Sequence of chain 1.E:
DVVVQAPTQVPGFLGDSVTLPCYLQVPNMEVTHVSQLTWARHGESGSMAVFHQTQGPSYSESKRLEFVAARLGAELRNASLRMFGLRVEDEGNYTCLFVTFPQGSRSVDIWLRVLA

The protein below binds the small molecule below.
Small molecule (SMILES): CC(=O)N[C@H]1[C@H](O[C@H]2[C@H](O)[C@@H](NC(C)=O)CO[C@@H]2CO[C@@H]2O[C@@H](C)[C@@H](O)[C@@H](O)[C@@H]2O)O[C@H](CO)[C@@H](O[C@@H]2O[C@H](CO)[C@@H](O)[C@H](O[C@H]3O[C@H](CO)[C@@H](O)[C@H](O)[C@@H]3O)[C@@H]2O)[C@@H]1O

Binding-site contacts:
Ligand atom C2 contacts residue ASN93 of chain 1.E at 1.8 Å.
Ligand atom C8 contacts residue TRP111 of chain 1.E at 3.3 Å (hydrophobic).
Ligand atom N2 contacts residue TRP111 of chain 1.E at 3.5 Å.
Ligand atom O4 contacts residue TRP111 of chain 1.E at 3.4 Å.
Ligand atom C3 contacts residue ASN93 of chain 1.E at 3.1 Å.
Ligand atom O7 contacts residue ASN93 of chain 1.E at 3.9 Å.
Ligand atom N2 contacts residue ASN93 of chain 1.E at 2.5 Å (h-bond).
Ligand atom C2 contacts residue TRP111 of chain 1.E at 4.1 Å (hydrophobic).
Ligand atom C7 contacts residue TRP111 of chain 1.E at 3.8 Å (hydrophobic).
Ligand atom C6 contacts residue ASN93 of chain 1.E at 3.1 Å.
Ligand atom O3 contacts residue ASN93 of chain 1.E at 4.0 Å.
Ligand atom C7 contacts residue ASN93 of chain 1.E at 3.5 Å.
Ligand atom C8 contacts residue GLY92 of chain 1.E at 3.6 Å.
Ligand atom O5 contacts residue ASN93 of chain 1.E at 2.3 Å (h-bond).
Ligand atom N2 contacts residue GLY92 of chain 1.E at 4.2 Å.
Ligand atom C6 contacts residue HIS42 of chain 1.E at 4.3 Å.
Ligand atom O7 contacts residue TRP111 of chain 1.E at 3.6 Å.
Ligand atom C7 contacts residue GLY92 of chain 1.E at 4.2 Å.
Ligand atom C1 contacts residue TRP111 of chain 1.E at 3.9 Å (hydrophobic).
Ligand atom C3 contacts residue TRP111 of chain 1.E at 3.7 Å (hydrophobic).
Ligand atom C5 contacts residue ASN93 of chain 1.E at 3.5 Å.
Ligand atom C1 contacts residue ASN93 of chain 1.E at 1.4 Å.
Ligand atom C5 contacts residue ASN93 of chain 1.E at 4.0 Å.
Ligand atom C5 contacts residue TRP111 of chain 1.E at 3.7 Å (hydrophobic).
Ligand atom O3 contacts residue TRP111 of chain 1.E at 4.3 Å.
Ligand atom C4 contacts residue ASN93 of chain 1.E at 3.6 Å.
Ligand atom O5 contacts residue TRP111 of chain 1.E at 4.3 Å.
Ligand atom O5 contacts residue ASN93 of chain 1.E at 4.1 Å.
Ligand atom C4 contacts residue TRP111 of chain 1.E at 4.0 Å (hydrophobic).
Ligand atom C8 contacts residue GLU91 of chain 1.E at 3.8 Å.